This small molecule binds to this protein.
Small molecule (SMILES): C[C@H](c1ncccn1)N1CCC[C@H](c2ccc(O)cc2)C1

Sequence of chain 1.A:
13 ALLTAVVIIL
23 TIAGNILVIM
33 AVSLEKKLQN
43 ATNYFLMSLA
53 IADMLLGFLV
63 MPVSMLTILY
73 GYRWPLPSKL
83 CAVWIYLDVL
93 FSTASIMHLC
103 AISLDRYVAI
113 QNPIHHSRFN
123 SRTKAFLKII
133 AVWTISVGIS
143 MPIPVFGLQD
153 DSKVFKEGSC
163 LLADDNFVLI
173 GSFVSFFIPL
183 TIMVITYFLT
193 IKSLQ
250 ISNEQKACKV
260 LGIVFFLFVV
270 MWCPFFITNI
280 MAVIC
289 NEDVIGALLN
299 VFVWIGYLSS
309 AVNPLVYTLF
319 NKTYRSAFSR

Binding-site contacts:
Ligand atom O13 contacts residue THR95 of chain 1.A at 4.3 Å.
Ligand atom O13 contacts residue VAL91 of chain 1.A at 4.3 Å.
Ligand atom C14 contacts residue SER177 of chain 1.A at 3.6 Å.
Ligand atom N17 contacts residue PHE274 of chain 1.A at 4.0 Å.
Ligand atom C18 contacts residue PHE274 of chain 1.A at 4.1 Å (hydrophobic).
Ligand atom C12 contacts residue SER177 of chain 1.A at 3.7 Å.
Ligand atom C12 contacts residue VAL91 of chain 1.A at 4.1 Å (hydrophobic).
Ligand atom C12 contacts residue GLY173 of chain 1.A at 4.4 Å.
Ligand atom C07 contacts residue ASP90 of chain 1.A at 4.1 Å.
Ligand atom C16 contacts residue PHE274 of chain 1.A at 4.3 Å (hydrophobic).
Ligand atom C01 contacts residue VAL301 of chain 1.A at 4.2 Å (hydrophobic).
Ligand atom C05 contacts residue ASP90 of chain 1.A at 3.5 Å.
Ligand atom C08 contacts residue ASP90 of chain 1.A at 3.2 Å.
Ligand atom C04 contacts residue ASP90 of chain 1.A at 3.3 Å.
Ligand atom C01 contacts residue TYR305 of chain 1.A at 3.6 Å (hydrophobic).
Ligand atom C04 contacts residue TYR305 of chain 1.A at 4.4 Å (hydrophobic).
Ligand atom C14 contacts residue VAL91 of chain 1.A at 4.3 Å (hydrophobic).
Ligand atom C15 contacts residue PHE275 of chain 1.A at 3.9 Å (hydrophobic).
Ligand atom C06 contacts residue ASP90 of chain 1.A at 3.8 Å.
Ligand atom C05 contacts residue SER94 of chain 1.A at 4.0 Å.
Ligand atom C20 contacts residue LEU163 of chain 1.A at 4.2 Å (hydrophobic).
Ligand atom C14 contacts residue THR95 of chain 1.A at 4.2 Å.
Ligand atom C19 contacts residue LEU163 of chain 1.A at 3.6 Å (hydrophobic).
Ligand atom N21 contacts residue VAL301 of chain 1.A at 4.0 Å.
Ligand atom C06 contacts residue SER94 of chain 1.A at 3.9 Å.
Ligand atom C10 contacts residue VAL91 of chain 1.A at 4.3 Å (hydrophobic).
Ligand atom O13 contacts residue SER177 of chain 1.A at 3.0 Å (h-bond).
Ligand atom C02 contacts residue ASP90 of chain 1.A at 3.0 Å.
Ligand atom C04 contacts residue VAL301 of chain 1.A at 3.7 Å (hydrophobic).
Ligand atom C01 contacts residue ASP90 of chain 1.A at 2.9 Å.
Ligand atom C04 contacts residue PHE274 of chain 1.A at 4.0 Å (hydrophobic).
Ligand atom O13 contacts residue GLY173 of chain 1.A at 3.2 Å (h-bond).
Ligand atom C15 contacts residue SER94 of chain 1.A at 4.3 Å.
Ligand atom C07 contacts residue PHE274 of chain 1.A at 4.1 Å (hydrophobic).
Ligand atom C12 contacts residue PHE275 of chain 1.A at 4.4 Å (hydrophobic).
Ligand atom C14 contacts residue PHE275 of chain 1.A at 3.9 Å (hydrophobic).
Ligand atom N03 contacts residue ASP90 of chain 1.A at 2.6 Å (salt-bridge).
Ligand atom O13 contacts residue SER174 of chain 1.A at 4.2 Å.
Ligand atom C18 contacts residue LEU163 of chain 1.A at 3.8 Å (hydrophobic).
Ligand atom C09 contacts residue VAL91 of chain 1.A at 4.4 Å (hydrophobic).